Sequence of chain 2.DA:
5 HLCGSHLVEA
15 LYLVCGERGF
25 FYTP

Sequence of chain 1.EA:
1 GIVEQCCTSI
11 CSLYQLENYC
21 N

Binding-site contacts:
Ligand atom OH contacts residue CYS6 of chain 1.EA at 2.5 Å (h-bond).
Ligand atom CG contacts residue HIS5 of chain 2.FA at 3.6 Å.
Ligand atom NZ contacts residue ILE10 of chain 1.EA at 4.0 Å.
Ligand atom CZ3 contacts residue ILE10 of chain 1.EA at 4.3 Å (hydrophobic).
Ligand atom CB contacts residue HIS5 of chain 2.FA at 4.2 Å.
Ligand atom CB contacts residue LEU13 of chain 1.EA at 4.3 Å (hydrophobic).
Ligand atom NZ contacts residue SER12 of chain 1.EA at 3.8 Å.
Ligand atom CG contacts residue LEU16 of chain 1.EA at 4.0 Å (hydrophobic).
Ligand atom CZ2 contacts residue HIS5 of chain 2.FA at 4.2 Å.
Ligand atom CB contacts residue LEU16 of chain 1.EA at 3.9 Å (hydrophobic).
Ligand atom CE2 contacts residue HIS5 of chain 2.FA at 3.9 Å.
Ligand atom CD1 contacts residue HIS5 of chain 2.FA at 3.8 Å.
Ligand atom CD2 contacts residue HIS5 of chain 2.FA at 3.8 Å.
Ligand atom OH contacts residue SER9 of chain 1.EA at 3.2 Å (h-bond).
Ligand atom CD1 contacts residue LEU17 of chain 2.DA at 3.6 Å (hydrophobic).
Ligand atom NZ contacts residue CYS11 of chain 1.EA at 2.5 Å (h-bond).
Ligand atom CZ3 contacts residue CYS11 of chain 1.EA at 3.7 Å (hydrophobic).
Ligand atom CA contacts residue ILE10 of chain 1.EA at 3.7 Å (hydrophobic).
Ligand atom CA contacts residue HIS5 of chain 2.FA at 3.7 Å.
Ligand atom CD2 contacts residue CYS11 of chain 1.EA at 4.2 Å (hydrophobic).
Ligand atom CA contacts residue CYS11 of chain 1.EA at 3.1 Å (hydrophobic).
Ligand atom CA contacts residue LEU17 of chain 2.DA at 4.2 Å (hydrophobic).
Ligand atom CG contacts residue LEU17 of chain 2.DA at 4.0 Å (hydrophobic).
Ligand atom CZ3 contacts residue CYS6 of chain 1.EA at 3.4 Å (hydrophobic).
Ligand atom CD2 contacts residue LEU16 of chain 1.EA at 4.3 Å (hydrophobic).
Ligand atom CE3 contacts residue CYS11 of chain 1.EA at 3.5 Å (hydrophobic).
Ligand atom CB contacts residue CYS11 of chain 1.EA at 3.6 Å (hydrophobic).
Ligand atom CZ3 contacts residue LEU11 of chain 1.FA at 4.1 Å (hydrophobic).
Ligand atom CH2 contacts residue LEU11 of chain 1.FA at 3.6 Å (hydrophobic).
Ligand atom CH2 contacts residue CYS6 of chain 1.EA at 3.4 Å (hydrophobic).
Ligand atom NZ contacts residue GLU21 of chain 2.DA at 3.2 Å (salt-bridge).
Ligand atom CA contacts residue GLU21 of chain 2.DA at 4.0 Å.
Ligand atom OH contacts residue ILE10 of chain 1.EA at 3.5 Å.
Ligand atom CZ2 contacts residue LEU11 of chain 1.FA at 4.0 Å (hydrophobic).
Ligand atom CD1 contacts residue ALA14 of chain 1.FA at 4.3 Å (hydrophobic).
Ligand atom NE1 contacts residue ALA14 of chain 1.FA at 4.2 Å.
Ligand atom CB contacts residue LEU17 of chain 2.DA at 3.6 Å (hydrophobic).
Ligand atom CE3 contacts residue ILE10 of chain 1.EA at 3.9 Å (hydrophobic).
Ligand atom OH contacts residue CYS11 of chain 1.EA at 2.8 Å (h-bond).
Ligand atom NE1 contacts residue HIS5 of chain 2.FA at 4.0 Å.

Sequence of chain 1.FA:
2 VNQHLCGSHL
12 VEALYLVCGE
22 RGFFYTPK

Sequence of chain 2.FA:
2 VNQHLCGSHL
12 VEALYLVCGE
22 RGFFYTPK

This protein binds this small molecule.
Small molecule (SMILES): NCCc1c[nH]c2ccc(O)cc12